Binding-site contacts:
Ligand atom C3A contacts residue SER208 of chain 1.A at 3.5 Å.
Ligand atom C3A contacts residue NAP1 of chain 1.E at 3.9 Å.
Ligand atom C2 contacts residue SER207 of chain 1.A at 3.4 Å.
Ligand atom N3 contacts residue SER207 of chain 1.A at 3.9 Å.
Ligand atom C4 contacts residue FAD1 of chain 1.F at 3.7 Å.
Ligand atom N3 contacts residue NAP1 of chain 1.E at 4.2 Å.
Ligand atom N1 contacts residue NAP1 of chain 1.E at 2.5 Å (h-bond).
Ligand atom S2 contacts residue FAD1 of chain 1.F at 4.0 Å.
Ligand atom C1A contacts residue FAD1 of chain 1.F at 3.2 Å.
Ligand atom C1A contacts residue SER208 of chain 1.A at 4.0 Å.
Ligand atom C2 contacts residue FAD1 of chain 1.F at 4.3 Å.
Ligand atom C4 contacts residue ASN73 of chain 1.A at 4.2 Å.
Ligand atom N1 contacts residue FAD1 of chain 1.F at 3.5 Å.
Ligand atom S2 contacts residue SER207 of chain 1.A at 4.0 Å.
Ligand atom C4 contacts residue SER207 of chain 1.A at 4.1 Å.
Ligand atom N1 contacts residue SER207 of chain 1.A at 4.5 Å.
Ligand atom C3A contacts residue FAD1 of chain 1.F at 3.1 Å.
Ligand atom N3 contacts residue FAD1 of chain 1.F at 3.6 Å.
Ligand atom C4 contacts residue TYR67 of chain 1.A at 4.4 Å (hydrophobic).
Ligand atom S2 contacts residue NAP1 of chain 1.E at 3.1 Å.
Ligand atom C2 contacts residue NAP1 of chain 1.E at 2.8 Å.
Ligand atom N3 contacts residue SER208 of chain 1.A at 4.3 Å.
Ligand atom C1A contacts residue NAP1 of chain 1.E at 3.1 Å.
Ligand atom C4 contacts residue ASP211 of chain 1.A at 4.5 Å.
Ligand atom C2 contacts residue ASN73 of chain 1.A at 4.3 Å.
Ligand atom S2 contacts residue ASN73 of chain 1.A at 3.1 Å (h-bond).

This small molecule binds to this protein.
Small molecule (SMILES): Cn1cc[nH]c1=S

Sequence of chain 1.A:
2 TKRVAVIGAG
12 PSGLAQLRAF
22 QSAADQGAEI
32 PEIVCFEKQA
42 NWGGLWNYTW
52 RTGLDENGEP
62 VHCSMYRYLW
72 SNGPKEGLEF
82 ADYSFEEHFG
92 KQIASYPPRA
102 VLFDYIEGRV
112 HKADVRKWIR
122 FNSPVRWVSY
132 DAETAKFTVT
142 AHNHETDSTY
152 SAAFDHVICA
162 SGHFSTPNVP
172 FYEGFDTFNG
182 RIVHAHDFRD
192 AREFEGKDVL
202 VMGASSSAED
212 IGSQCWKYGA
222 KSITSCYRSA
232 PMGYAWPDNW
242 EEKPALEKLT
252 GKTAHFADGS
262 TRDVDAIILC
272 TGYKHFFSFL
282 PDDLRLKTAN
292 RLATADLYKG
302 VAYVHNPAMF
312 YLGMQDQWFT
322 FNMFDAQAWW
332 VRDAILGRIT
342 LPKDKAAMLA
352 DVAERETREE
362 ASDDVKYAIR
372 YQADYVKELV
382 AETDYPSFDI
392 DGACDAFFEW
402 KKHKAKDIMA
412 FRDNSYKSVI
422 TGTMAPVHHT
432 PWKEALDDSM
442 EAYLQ